Binding-site contacts:
Ligand atom C19 contacts residue THR227 of chain 1.B at 3.5 Å.
Ligand atom C2 contacts residue ASP38 of chain 1.B at 3.5 Å.
Ligand atom C19 contacts residue TYR20 of chain 1.B at 3.8 Å (hydrophobic).
Ligand atom C3 contacts residue TYR83 of chain 1.B at 3.7 Å (hydrophobic).
Ligand atom C4 contacts residue GLY228 of chain 1.B at 3.7 Å.
Ligand atom N4 contacts residue ASP226 of chain 1.B at 3.2 Å (salt-bridge).
Ligand atom C20 contacts residue VAL127 of chain 1.B at 3.8 Å (hydrophobic).
Ligand atom N4 contacts residue ASP38 of chain 1.B at 3.1 Å (salt-bridge).
Ligand atom N3 contacts residue SER84 of chain 1.B at 3.1 Å (h-bond).
Ligand atom N1 contacts residue GLY228 of chain 1.B at 3.6 Å (h-bond).
Ligand atom N4 contacts residue GLY40 of chain 1.B at 3.8 Å.
Ligand atom C2 contacts residue GLY228 of chain 1.B at 3.5 Å.
Ligand atom C14 contacts residue PHE124 of chain 1.B at 3.8 Å (hydrophobic).
Ligand atom O1 contacts residue TYR20 of chain 1.B at 3.8 Å.
Ligand atom C18 contacts residue GLY228 of chain 1.B at 3.4 Å.
Ligand atom O1 contacts residue GLN19 of chain 1.B at 3.7 Å.
Ligand atom C19 contacts residue GLY228 of chain 1.B at 3.8 Å.
Ligand atom C8 contacts residue PHE119 of chain 1.B at 3.7 Å (hydrophobic).
Ligand atom N3 contacts residue THR85 of chain 1.B at 3.0 Å (h-bond).
Ligand atom C8 contacts residue THR85 of chain 1.B at 3.3 Å.
Ligand atom C6 contacts residue ASP38 of chain 1.B at 3.6 Å.
Ligand atom N2 contacts residue ASP38 of chain 1.B at 2.6 Å (salt-bridge).
Ligand atom C17 contacts residue THR18 of chain 1.B at 3.8 Å.
Ligand atom C3 contacts residue ASP38 of chain 1.B at 3.5 Å.
Ligand atom C12 contacts residue THR85 of chain 1.B at 3.8 Å.
Ligand atom N2 contacts residue GLY228 of chain 1.B at 3.6 Å (h-bond).
Ligand atom C1 contacts residue GLY228 of chain 1.B at 3.6 Å.
Ligand atom C22 contacts residue GLN19 of chain 1.B at 3.8 Å.
Ligand atom C17 contacts residue PHE124 of chain 1.B at 3.7 Å (hydrophobic).
Ligand atom C20 contacts residue ASP38 of chain 1.B at 3.8 Å.
Ligand atom C18 contacts residue SER230 of chain 1.B at 3.8 Å.
Ligand atom C13 contacts residue PRO118 of chain 1.B at 3.7 Å (hydrophobic).
Ligand atom C16 contacts residue SER230 of chain 1.B at 3.8 Å.
Ligand atom C20 contacts residue VAL36 of chain 1.B at 3.4 Å (hydrophobic).
Ligand atom C7 contacts residue THR85 of chain 1.B at 3.5 Å.
Ligand atom C18 contacts residue THR18 of chain 1.B at 3.4 Å.
Ligand atom C14 contacts residue ALA122 of chain 1.B at 3.8 Å (hydrophobic).
Ligand atom N2 contacts residue TYR83 of chain 1.B at 3.6 Å.
Ligand atom C3 contacts residue GLY228 of chain 1.B at 3.6 Å.
Ligand atom C6 contacts residue VAL127 of chain 1.B at 3.7 Å (hydrophobic).

Sequence of chain 3.B:
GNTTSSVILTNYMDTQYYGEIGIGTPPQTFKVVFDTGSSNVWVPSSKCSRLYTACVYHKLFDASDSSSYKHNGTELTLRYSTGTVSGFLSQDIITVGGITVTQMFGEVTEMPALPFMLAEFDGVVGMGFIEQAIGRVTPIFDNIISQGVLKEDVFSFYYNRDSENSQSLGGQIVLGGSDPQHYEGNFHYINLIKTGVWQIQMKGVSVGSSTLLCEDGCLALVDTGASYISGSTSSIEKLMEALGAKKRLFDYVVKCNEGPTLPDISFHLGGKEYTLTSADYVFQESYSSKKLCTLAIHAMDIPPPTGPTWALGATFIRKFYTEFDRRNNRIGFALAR

Sequence of chain 1.B:
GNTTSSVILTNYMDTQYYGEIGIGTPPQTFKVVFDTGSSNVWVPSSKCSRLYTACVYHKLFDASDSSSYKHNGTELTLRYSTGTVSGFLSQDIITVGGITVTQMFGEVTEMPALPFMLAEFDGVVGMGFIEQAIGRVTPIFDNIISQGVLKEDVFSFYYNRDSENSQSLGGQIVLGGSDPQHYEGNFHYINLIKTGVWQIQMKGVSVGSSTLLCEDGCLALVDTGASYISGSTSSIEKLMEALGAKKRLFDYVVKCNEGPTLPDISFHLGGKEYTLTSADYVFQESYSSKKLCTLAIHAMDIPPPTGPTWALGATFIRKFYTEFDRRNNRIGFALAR

This small molecule binds to this protein.
Small molecule (SMILES): CCc1nc(N)nc(N)c1-c1ccc2c(c1)N(CCCOC)[C@H](c1ccccc1)CC2